Sequence of chain 1.E:
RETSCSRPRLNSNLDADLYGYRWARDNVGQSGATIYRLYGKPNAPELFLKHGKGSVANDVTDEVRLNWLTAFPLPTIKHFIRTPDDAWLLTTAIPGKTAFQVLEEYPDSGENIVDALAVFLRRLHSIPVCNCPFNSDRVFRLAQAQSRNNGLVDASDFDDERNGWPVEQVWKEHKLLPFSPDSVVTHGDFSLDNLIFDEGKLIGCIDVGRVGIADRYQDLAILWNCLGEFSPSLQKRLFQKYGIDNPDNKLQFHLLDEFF

This protein binds this small molecule.
Small molecule (SMILES): CC(C)(C)n1nc(Cc2cccc3ccccc23)c2c(N)ncnc21

Sequence of chain 1.F:
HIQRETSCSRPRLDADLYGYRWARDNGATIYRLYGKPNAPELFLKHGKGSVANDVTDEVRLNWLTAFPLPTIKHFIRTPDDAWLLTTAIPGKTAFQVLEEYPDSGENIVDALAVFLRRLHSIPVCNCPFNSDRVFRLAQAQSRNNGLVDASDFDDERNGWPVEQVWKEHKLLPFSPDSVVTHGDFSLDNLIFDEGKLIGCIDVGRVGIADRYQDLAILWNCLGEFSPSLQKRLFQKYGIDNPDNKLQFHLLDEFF

Binding-site contacts:
Ligand atom C2 contacts residue THR100 of chain 1.E at 4.0 Å.
Ligand atom C5 contacts residue ILE216 of chain 1.E at 3.6 Å (hydrophobic).
Ligand atom CAT contacts residue GLN6 of chain 1.F at 3.9 Å.
Ligand atom C4 contacts residue ILE216 of chain 1.E at 3.9 Å (hydrophobic).
Ligand atom NAD contacts residue ILE102 of chain 1.E at 3.1 Å (h-bond).
Ligand atom N1 contacts residue ALA101 of chain 1.E at 3.6 Å.
Ligand atom NAX contacts residue ILE216 of chain 1.E at 3.7 Å.
Ligand atom C6 contacts residue PHE54 of chain 1.E at 3.5 Å (hydrophobic).
Ligand atom N1 contacts residue ILE216 of chain 1.E at 3.9 Å.
Ligand atom CAE contacts residue PHE54 of chain 1.E at 4.0 Å (hydrophobic).
Ligand atom CAE contacts residue GLU8 of chain 1.F at 3.7 Å.
Ligand atom CAB contacts residue ILE41 of chain 1.E at 3.5 Å (hydrophobic).
Ligand atom CAF contacts residue PHE54 of chain 1.E at 3.5 Å (hydrophobic).
Ligand atom CAE contacts residue ARG43 of chain 1.E at 4.0 Å.
Ligand atom NAD contacts residue ILE206 of chain 1.E at 3.7 Å.
Ligand atom C2 contacts residue PRO83 of chain 1.E at 3.8 Å (hydrophobic).
Ligand atom C2 contacts residue PHE54 of chain 1.E at 3.5 Å (hydrophobic).
Ligand atom CAK contacts residue PHE54 of chain 1.E at 3.6 Å (hydrophobic).
Ligand atom CAE contacts residue ASP32 of chain 1.E at 3.4 Å.
Ligand atom CAS contacts residue ILE216 of chain 1.E at 3.4 Å (hydrophobic).
Ligand atom N1 contacts residue PHE54 of chain 1.E at 3.6 Å.
Ligand atom C6 contacts residue ILE102 of chain 1.E at 3.9 Å (hydrophobic).
Ligand atom CAA contacts residue PHE54 of chain 1.E at 3.6 Å (hydrophobic).
Ligand atom CAC contacts residue ASP217 of chain 1.E at 4.0 Å.
Ligand atom C2 contacts residue ALA101 of chain 1.E at 3.7 Å (hydrophobic).
Ligand atom NAP contacts residue ILE216 of chain 1.E at 3.5 Å.
Ligand atom N3 contacts residue ILE216 of chain 1.E at 4.0 Å.
Ligand atom C4 contacts residue PHE54 of chain 1.E at 3.7 Å (hydrophobic).
Ligand atom CAG contacts residue GLY104 of chain 1.E at 3.5 Å.
Ligand atom CAI contacts residue GLN6 of chain 1.F at 3.9 Å.
Ligand atom C2 contacts residue ILE102 of chain 1.E at 3.6 Å (hydrophobic).
Ligand atom N3 contacts residue PHE54 of chain 1.E at 3.4 Å.
Ligand atom CAI contacts residue ARG43 of chain 1.E at 3.9 Å.
Ligand atom CAM contacts residue ILE216 of chain 1.E at 3.8 Å (hydrophobic).
Ligand atom C6 contacts residue ILE216 of chain 1.E at 4.0 Å (hydrophobic).
Ligand atom N1 contacts residue ILE102 of chain 1.E at 2.9 Å (h-bond).
Ligand atom CAU contacts residue PHE54 of chain 1.E at 3.7 Å (hydrophobic).
Ligand atom C2 contacts residue ILE216 of chain 1.E at 3.9 Å (hydrophobic).
Ligand atom C5 contacts residue PHE54 of chain 1.E at 3.5 Å (hydrophobic).
Ligand atom CAF contacts residue ASP32 of chain 1.E at 3.7 Å.